Sequence of chain 1.B:
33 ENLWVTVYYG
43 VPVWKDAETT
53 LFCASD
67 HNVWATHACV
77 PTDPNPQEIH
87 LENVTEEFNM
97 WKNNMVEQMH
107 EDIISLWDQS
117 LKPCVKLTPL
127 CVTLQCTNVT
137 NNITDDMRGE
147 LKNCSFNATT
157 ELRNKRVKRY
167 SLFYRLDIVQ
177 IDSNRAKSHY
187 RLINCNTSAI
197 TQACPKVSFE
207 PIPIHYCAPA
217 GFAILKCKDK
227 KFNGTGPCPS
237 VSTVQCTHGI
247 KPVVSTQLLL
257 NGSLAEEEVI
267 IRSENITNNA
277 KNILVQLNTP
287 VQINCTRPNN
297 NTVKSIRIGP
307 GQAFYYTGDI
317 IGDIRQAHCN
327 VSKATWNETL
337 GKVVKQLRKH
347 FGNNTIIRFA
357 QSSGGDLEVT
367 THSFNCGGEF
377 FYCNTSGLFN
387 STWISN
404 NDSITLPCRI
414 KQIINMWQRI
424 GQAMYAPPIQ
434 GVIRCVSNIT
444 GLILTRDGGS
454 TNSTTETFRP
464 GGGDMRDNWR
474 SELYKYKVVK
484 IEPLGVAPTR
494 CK

A protein and the small-molecule ligand that binds it are described below.
Small molecule (SMILES): CC(=O)N[C@H]1[C@H](O[C@H]2[C@H](O)[C@@H](NC(C)=O)CO[C@@H]2CO)O[C@H](CO)[C@@H](O[C@@H]2O[C@H](CO)[C@@H](O)[C@H](O[C@H]3O[C@H](CO)[C@@H](O)[C@H](O)[C@@H]3O)[C@@H]2O)[C@@H]1O

Binding-site contacts:
Ligand atom C1 contacts residue ASN257 of chain 1.B at 1.4 Å.
Ligand atom C7 contacts residue ASN371 of chain 1.B at 4.3 Å.
Ligand atom C1 contacts residue VAL439 of chain 1.B at 4.0 Å (hydrophobic).
Ligand atom C4 contacts residue VAL439 of chain 1.B at 4.0 Å (hydrophobic).
Ligand atom C2 contacts residue VAL439 of chain 1.B at 4.2 Å (hydrophobic).
Ligand atom N2 contacts residue ASN257 of chain 1.B at 2.9 Å (h-bond).
Ligand atom O5 contacts residue NAG1 of chain 1.Y at 4.0 Å.
Ligand atom O6 contacts residue NAG1 of chain 1.Y at 3.4 Å (h-bond).
Ligand atom C6 contacts residue NAG1 of chain 1.Y at 4.3 Å.
Ligand atom O4 contacts residue VAL439 of chain 1.B at 3.9 Å.
Ligand atom O7 contacts residue ASN257 of chain 1.B at 4.0 Å.
Ligand atom C8 contacts residue ASN371 of chain 1.B at 4.2 Å.
Ligand atom C5 contacts residue ASN257 of chain 1.B at 3.6 Å.
Ligand atom C8 contacts residue LEU256 of chain 1.B at 3.7 Å (hydrophobic).
Ligand atom O7 contacts residue ASN371 of chain 1.B at 4.2 Å.
Ligand atom O7 contacts residue PRO207 of chain 1.B at 3.9 Å.
Ligand atom C8 contacts residue ASN257 of chain 1.B at 3.8 Å.
Ligand atom C8 contacts residue VAL249 of chain 1.B at 3.9 Å (hydrophobic).
Ligand atom O5 contacts residue ASN257 of chain 1.B at 2.3 Å (h-bond).
Ligand atom C7 contacts residue ASN257 of chain 1.B at 3.5 Å.
Ligand atom C5 contacts residue NAG1 of chain 1.Y at 4.0 Å.
Ligand atom C7 contacts residue SER440 of chain 1.B at 4.4 Å.
Ligand atom C1 contacts residue NAG1 of chain 1.Y at 4.4 Å.
Ligand atom C2 contacts residue ASN257 of chain 1.B at 2.4 Å.
Ligand atom C3 contacts residue ASN257 of chain 1.B at 3.8 Å.
Ligand atom C3 contacts residue VAL439 of chain 1.B at 3.5 Å (hydrophobic).
Ligand atom C8 contacts residue SER440 of chain 1.B at 4.2 Å.
Ligand atom O7 contacts residue VAL439 of chain 1.B at 4.3 Å.
Ligand atom C5 contacts residue VAL439 of chain 1.B at 3.8 Å (hydrophobic).
Ligand atom O5 contacts residue VAL439 of chain 1.B at 4.3 Å.
Ligand atom C6 contacts residue GLY373 of chain 1.B at 4.5 Å.
Ligand atom C1 contacts residue SER440 of chain 1.B at 4.1 Å.
Ligand atom N2 contacts residue SER440 of chain 1.B at 3.6 Å.
Ligand atom C4 contacts residue ASN257 of chain 1.B at 4.2 Å.
Ligand atom C2 contacts residue SER440 of chain 1.B at 4.4 Å.
Ligand atom O6 contacts residue GLY373 of chain 1.B at 4.4 Å.
Ligand atom N2 contacts residue VAL439 of chain 1.B at 4.2 Å.